Sequence of chain 1.B:
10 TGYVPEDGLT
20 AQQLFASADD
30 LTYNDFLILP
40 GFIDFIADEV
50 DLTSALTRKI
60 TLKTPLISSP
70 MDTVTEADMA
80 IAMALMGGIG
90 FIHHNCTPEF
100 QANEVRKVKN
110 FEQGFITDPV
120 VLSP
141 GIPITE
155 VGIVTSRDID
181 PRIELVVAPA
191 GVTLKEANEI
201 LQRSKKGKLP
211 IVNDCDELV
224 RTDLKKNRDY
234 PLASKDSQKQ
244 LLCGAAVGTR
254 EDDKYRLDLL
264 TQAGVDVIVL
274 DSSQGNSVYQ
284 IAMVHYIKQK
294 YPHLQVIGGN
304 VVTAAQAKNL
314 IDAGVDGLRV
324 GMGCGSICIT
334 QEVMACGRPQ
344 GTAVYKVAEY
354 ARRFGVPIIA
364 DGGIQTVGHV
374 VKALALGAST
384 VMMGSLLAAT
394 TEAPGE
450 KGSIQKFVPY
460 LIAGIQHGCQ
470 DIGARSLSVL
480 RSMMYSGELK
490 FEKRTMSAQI

A protein and the small-molecule ligand that binds it are described below.
Small molecule (SMILES): O=P(O)(O)OC[C@H]1O[C@@H](n2cnc3c(Cl)[nH+]cnc32)[C@H](O)[C@@H]1O

Binding-site contacts:
Ligand atom O2' contacts residue ARG322 of chain 1.B at 3.4 Å (salt-bridge).
Ligand atom N7 contacts residue CYS331 of chain 1.B at 2.8 Å (h-bond).
Ligand atom C4 contacts residue SER329 of chain 1.B at 3.5 Å.
Ligand atom O3' contacts residue SER68 of chain 1.B at 2.8 Å (h-bond).
Ligand atom C4' contacts residue ASP364 of chain 1.B at 3.3 Å.
Ligand atom C5 contacts residue CYS331 of chain 1.B at 2.5 Å (hydrophobic).
Ligand atom O3' contacts residue MET385 of chain 1.B at 3.5 Å (h-bond).
Ligand atom P contacts residue SER329 of chain 1.B at 3.8 Å.
Ligand atom O2P contacts residue SER329 of chain 1.B at 2.6 Å (h-bond).
Ligand atom C6 contacts residue ILE330 of chain 1.B at 3.8 Å (hydrophobic).
Ligand atom O4' contacts residue SER329 of chain 1.B at 3.4 Å (h-bond).
Ligand atom C3' contacts residue SER68 of chain 1.B at 3.3 Å.
Ligand atom C2' contacts residue ASP364 of chain 1.B at 3.9 Å.
Ligand atom O1P contacts residue SER388 of chain 1.B at 3.7 Å.
Ligand atom O3P contacts residue GLY366 of chain 1.B at 2.9 Å (h-bond).
Ligand atom N1 contacts residue CYS331 of chain 1.B at 3.1 Å (h-bond).
Ligand atom O3' contacts residue ARG322 of chain 1.B at 2.9 Å (salt-bridge).
Ligand atom O5' contacts residue GLY328 of chain 1.B at 3.2 Å.
Ligand atom O1P contacts residue GLY387 of chain 1.B at 3.0 Å (h-bond).
Ligand atom O4' contacts residue GLY328 of chain 1.B at 3.8 Å.
Ligand atom O3P contacts residue GLY328 of chain 1.B at 2.9 Å.
Ligand atom P contacts residue SER388 of chain 1.B at 3.5 Å.
Ligand atom C2 contacts residue GLN334 of chain 1.B at 3.7 Å.
Ligand atom O3P contacts residue SER329 of chain 1.B at 3.6 Å (h-bond).
Ligand atom O3' contacts residue ASP364 of chain 1.B at 2.6 Å (salt-bridge).
Ligand atom N9 contacts residue SER329 of chain 1.B at 3.6 Å (h-bond).
Ligand atom C2' contacts residue ARG322 of chain 1.B at 3.6 Å.
Ligand atom O5' contacts residue GLY365 of chain 1.B at 3.6 Å.
Ligand atom C3' contacts residue ASP364 of chain 1.B at 3.4 Å.
Ligand atom N3 contacts residue SER329 of chain 1.B at 3.7 Å.
Ligand atom O2P contacts residue SER388 of chain 1.B at 2.7 Å (h-bond).
Ligand atom C8 contacts residue MET70 of chain 1.B at 3.8 Å (hydrophobic).
Ligand atom O2' contacts residue ASP364 of chain 1.B at 2.8 Å (salt-bridge).
Ligand atom C5' contacts residue MET70 of chain 1.B at 3.6 Å (hydrophobic).
Ligand atom O3P contacts residue GLY365 of chain 1.B at 3.8 Å.
Ligand atom C6 contacts residue CYS331 of chain 1.B at 1.9 Å (hydrophobic).
Ligand atom C3' contacts residue ARG322 of chain 1.B at 3.6 Å.
Ligand atom P contacts residue GLY328 of chain 1.B at 3.8 Å.
Ligand atom N1 contacts residue GLN334 of chain 1.B at 3.4 Å (h-bond).
Ligand atom O5' contacts residue SER329 of chain 1.B at 3.4 Å (h-bond).